The protein below binds the small molecule below.
Small molecule (SMILES): O=C1O[C@H](CO)[C@@H](O)[C@H](O)[C@@H]1O[C@H]1O[C@H](CO)[C@@H](O)[C@H](O)[C@@H]1O

Binding-site contacts:
Ligand atom O5 contacts residue TYR100 of chain 3.A at 4.3 Å.
Ligand atom C5 contacts residue ASN14 of chain 3.A at 4.2 Å.
Ligand atom O5 contacts residue LEU99 of chain 3.A at 3.2 Å (h-bond).
Ligand atom C5 contacts residue LEU99 of chain 3.A at 4.1 Å (hydrophobic).
Ligand atom C6 contacts residue ASP16 of chain 3.A at 3.5 Å.
Ligand atom C2 contacts residue LEU99 of chain 3.A at 4.3 Å (hydrophobic).
Ligand atom O2 contacts residue GLY227 of chain 3.A at 4.2 Å.
Ligand atom C3 contacts residue ASN14 of chain 3.A at 4.2 Å.
Ligand atom O6 contacts residue ASP16 of chain 3.A at 2.8 Å (salt-bridge).
Ligand atom C6 contacts residue ALA207 of chain 3.A at 3.6 Å (hydrophobic).
Ligand atom C6 contacts residue ASP208 of chain 3.A at 3.6 Å.
Ligand atom C3 contacts residue ARG228 of chain 3.A at 3.9 Å.
Ligand atom O1 contacts residue TYR12 of chain 3.A at 3.8 Å.
Ligand atom C6 contacts residue LEU99 of chain 3.A at 4.0 Å (hydrophobic).
Ligand atom O6 contacts residue TYR100 of chain 3.A at 3.0 Å (h-bond).
Ligand atom O3 contacts residue GLY227 of chain 3.A at 3.4 Å.
Ligand atom C6 contacts residue TYR12 of chain 3.A at 3.8 Å (hydrophobic).
Ligand atom C4 contacts residue ASN14 of chain 3.A at 3.9 Å.
Ligand atom O6 contacts residue ASP208 of chain 3.A at 2.8 Å (salt-bridge).
Ligand atom O4 contacts residue ASN14 of chain 3.A at 2.8 Å (h-bond).
Ligand atom C5 contacts residue TYR12 of chain 3.A at 4.1 Å (hydrophobic).
Ligand atom O2 contacts residue LEU99 of chain 3.A at 3.4 Å (h-bond).
Ligand atom C6 contacts residue TYR100 of chain 3.A at 3.8 Å (hydrophobic).
Ligand atom C1 contacts residue LEU99 of chain 3.A at 3.8 Å (hydrophobic).
Ligand atom O2 contacts residue GLY98 of chain 3.A at 3.4 Å.
Ligand atom O5 contacts residue GLY98 of chain 3.A at 4.2 Å.
Ligand atom C5 contacts residue ASP208 of chain 3.A at 4.1 Å.
Ligand atom C4 contacts residue ARG228 of chain 3.A at 3.8 Å.
Ligand atom O6 contacts residue LEU99 of chain 3.A at 3.2 Å (h-bond).
Ligand atom O4 contacts residue GLY227 of chain 3.A at 3.9 Å.
Ligand atom C4 contacts residue ASP208 of chain 3.A at 3.4 Å.
Ligand atom O4 contacts residue TYR12 of chain 3.A at 4.1 Å.
Ligand atom O6 contacts residue GLY98 of chain 3.A at 3.3 Å.
Ligand atom O4 contacts residue ASP208 of chain 3.A at 2.6 Å (salt-bridge).
Ligand atom C3 contacts residue GLY227 of chain 3.A at 4.2 Å.
Ligand atom O3 contacts residue ARG228 of chain 3.A at 2.9 Å (salt-bridge).
Ligand atom O6 contacts residue ALA207 of chain 3.A at 3.3 Å.
Ligand atom O3 contacts residue LEU99 of chain 3.A at 4.4 Å.
Ligand atom C4 contacts residue GLY227 of chain 3.A at 3.9 Å.
Ligand atom O4 contacts residue ARG228 of chain 3.A at 3.2 Å (salt-bridge).

Sequence of chain 3.A:
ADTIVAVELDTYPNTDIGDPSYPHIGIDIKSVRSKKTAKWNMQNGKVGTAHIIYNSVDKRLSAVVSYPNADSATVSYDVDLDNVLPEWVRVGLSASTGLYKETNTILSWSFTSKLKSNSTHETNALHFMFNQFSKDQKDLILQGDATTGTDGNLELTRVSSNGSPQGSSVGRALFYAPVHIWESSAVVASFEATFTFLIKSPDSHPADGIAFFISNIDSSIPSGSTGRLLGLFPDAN